Sequence of chain 1.N:
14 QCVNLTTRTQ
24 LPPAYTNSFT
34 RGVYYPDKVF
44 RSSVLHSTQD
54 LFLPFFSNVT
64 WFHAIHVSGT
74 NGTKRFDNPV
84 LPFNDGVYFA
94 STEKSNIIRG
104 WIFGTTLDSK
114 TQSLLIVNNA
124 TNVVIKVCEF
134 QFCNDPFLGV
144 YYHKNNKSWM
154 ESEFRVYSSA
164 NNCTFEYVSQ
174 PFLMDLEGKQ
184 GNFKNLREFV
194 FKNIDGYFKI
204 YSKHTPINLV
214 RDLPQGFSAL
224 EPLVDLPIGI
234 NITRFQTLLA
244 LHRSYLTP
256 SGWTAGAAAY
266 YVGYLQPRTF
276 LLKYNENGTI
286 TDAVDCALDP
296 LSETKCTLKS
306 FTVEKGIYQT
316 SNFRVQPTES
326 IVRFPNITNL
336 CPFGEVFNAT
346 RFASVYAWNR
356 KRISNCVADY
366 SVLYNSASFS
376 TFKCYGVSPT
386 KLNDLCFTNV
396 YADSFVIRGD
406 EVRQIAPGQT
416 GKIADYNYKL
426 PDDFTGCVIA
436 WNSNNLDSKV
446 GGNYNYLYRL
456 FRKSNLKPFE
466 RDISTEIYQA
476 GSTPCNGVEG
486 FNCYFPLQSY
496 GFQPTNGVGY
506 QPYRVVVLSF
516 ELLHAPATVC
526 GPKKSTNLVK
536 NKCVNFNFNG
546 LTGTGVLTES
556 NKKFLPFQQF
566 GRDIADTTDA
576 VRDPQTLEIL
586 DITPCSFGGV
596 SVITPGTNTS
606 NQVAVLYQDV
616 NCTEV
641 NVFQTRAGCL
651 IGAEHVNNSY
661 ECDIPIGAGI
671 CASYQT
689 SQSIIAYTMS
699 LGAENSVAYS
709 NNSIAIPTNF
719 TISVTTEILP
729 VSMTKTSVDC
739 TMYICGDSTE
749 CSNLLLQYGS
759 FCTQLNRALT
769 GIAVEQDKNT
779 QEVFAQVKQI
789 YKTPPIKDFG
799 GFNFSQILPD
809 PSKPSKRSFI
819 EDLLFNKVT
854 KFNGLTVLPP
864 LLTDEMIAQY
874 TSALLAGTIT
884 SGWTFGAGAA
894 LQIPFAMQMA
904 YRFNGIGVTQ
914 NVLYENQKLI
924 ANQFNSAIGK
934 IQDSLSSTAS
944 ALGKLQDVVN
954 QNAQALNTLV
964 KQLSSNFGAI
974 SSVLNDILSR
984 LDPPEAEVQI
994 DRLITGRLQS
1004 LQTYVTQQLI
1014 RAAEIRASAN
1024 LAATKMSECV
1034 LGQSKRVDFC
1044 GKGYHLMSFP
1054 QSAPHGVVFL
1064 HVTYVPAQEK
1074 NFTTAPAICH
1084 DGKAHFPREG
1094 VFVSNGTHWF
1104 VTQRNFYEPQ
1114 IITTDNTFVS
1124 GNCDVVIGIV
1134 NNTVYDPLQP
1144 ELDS

Binding-site contacts:
Ligand atom C3 contacts residue ASN1134 of chain 1.N at 3.8 Å.
Ligand atom C1 contacts residue ASN1134 of chain 1.N at 1.4 Å.
Ligand atom N2 contacts residue ASN1134 of chain 1.N at 2.9 Å (h-bond).
Ligand atom C8 contacts residue ASN1134 of chain 1.N at 4.3 Å.
Ligand atom O5 contacts residue ASN1134 of chain 1.N at 2.4 Å (h-bond).
Ligand atom C4 contacts residue ASN1134 of chain 1.N at 4.2 Å.
Ligand atom C8 contacts residue VAL1133 of chain 1.N at 4.2 Å (hydrophobic).
Ligand atom O7 contacts residue ASN1134 of chain 1.N at 3.3 Å (h-bond).
Ligand atom C7 contacts residue ASN1134 of chain 1.N at 3.2 Å.
Ligand atom C2 contacts residue ASN1134 of chain 1.N at 2.5 Å.
Ligand atom C5 contacts residue ASN1134 of chain 1.N at 3.7 Å.

The small molecule below binds the protein below.
Small molecule (SMILES): CC(=O)N[C@H]1[C@H](O[C@H]2[C@H](O)[C@@H](NC(C)=O)CO[C@@H]2CO)O[C@H](CO)[C@@H](O)[C@@H]1O